Sequence of chain 58.C:
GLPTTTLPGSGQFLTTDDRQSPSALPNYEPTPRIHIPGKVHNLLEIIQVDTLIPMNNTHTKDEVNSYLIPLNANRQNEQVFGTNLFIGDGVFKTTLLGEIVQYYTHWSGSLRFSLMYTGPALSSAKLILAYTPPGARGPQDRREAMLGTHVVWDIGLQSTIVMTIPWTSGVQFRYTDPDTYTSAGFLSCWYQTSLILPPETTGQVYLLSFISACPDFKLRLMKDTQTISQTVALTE

A protein and the small-molecule ligand that binds it are described below.
Small molecule (SMILES): Cc1cc(CCCCCCCOc2ccc(C3=N[C@@H](C)CO3)cc2)on1

Sequence of chain 58.A:
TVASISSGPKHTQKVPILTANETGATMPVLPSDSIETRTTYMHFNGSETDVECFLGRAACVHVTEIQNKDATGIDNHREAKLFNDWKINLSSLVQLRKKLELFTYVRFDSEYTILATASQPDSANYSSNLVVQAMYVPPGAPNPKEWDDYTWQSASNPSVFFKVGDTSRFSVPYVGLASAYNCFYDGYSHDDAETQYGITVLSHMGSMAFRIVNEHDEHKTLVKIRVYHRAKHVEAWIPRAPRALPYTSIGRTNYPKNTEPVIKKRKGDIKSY

Binding-site contacts:
Ligand atom C4 contacts residue PHE186 of chain 58.A at 3.6 Å (hydrophobic).
Ligand atom C4 contacts residue TYR152 of chain 58.A at 3.9 Å (hydrophobic).
Ligand atom N2 contacts residue ALA24 of chain 58.C at 3.4 Å.
Ligand atom C3C contacts residue TYR128 of chain 58.A at 3.9 Å (hydrophobic).
Ligand atom C3 contacts residue PHE186 of chain 58.A at 3.8 Å (hydrophobic).
Ligand atom C31 contacts residue ALA150 of chain 58.A at 3.1 Å (hydrophobic).
Ligand atom O1B contacts residue ILE104 of chain 58.A at 3.9 Å.
Ligand atom C4A contacts residue ASN198 of chain 58.A at 3.9 Å.
Ligand atom N2 contacts residue PRO174 of chain 58.A at 3.9 Å.
Ligand atom C5C contacts residue TYR128 of chain 58.A at 3.5 Å (hydrophobic).
Ligand atom C5B contacts residue LEU106 of chain 58.A at 3.8 Å (hydrophobic).
Ligand atom O1 contacts residue VAL188 of chain 58.A at 3.8 Å.
Ligand atom C1C contacts residue TYR152 of chain 58.A at 4.0 Å (hydrophobic).
Ligand atom O1 contacts residue PHE186 of chain 58.A at 3.5 Å.
Ligand atom O1B contacts residue TYR128 of chain 58.A at 3.9 Å.
Ligand atom C7C contacts residue VAL191 of chain 58.A at 4.0 Å (hydrophobic).
Ligand atom C5C contacts residue ILE104 of chain 58.A at 3.8 Å (hydrophobic).
Ligand atom C3C contacts residue VAL188 of chain 58.A at 3.3 Å (hydrophobic).
Ligand atom C31 contacts residue PRO174 of chain 58.A at 3.4 Å (hydrophobic).
Ligand atom C5 contacts residue PHE186 of chain 58.A at 3.5 Å (hydrophobic).
Ligand atom O1 contacts residue ALA24 of chain 58.C at 3.6 Å.
Ligand atom C31 contacts residue VAL176 of chain 58.A at 3.3 Å (hydrophobic).
Ligand atom C4C contacts residue TYR152 of chain 58.A at 3.8 Å (hydrophobic).
Ligand atom C5 contacts residue TYR152 of chain 58.A at 3.8 Å (hydrophobic).
Ligand atom C6B contacts residue TYR197 of chain 58.A at 3.7 Å (hydrophobic).
Ligand atom C31 contacts residue SER175 of chain 58.A at 3.6 Å.
Ligand atom C7C contacts residue TYR128 of chain 58.A at 3.6 Å (hydrophobic).
Ligand atom C6B contacts residue LEU106 of chain 58.A at 4.0 Å (hydrophobic).
Ligand atom C4C contacts residue ILE104 of chain 58.A at 3.9 Å (hydrophobic).
Ligand atom C4 contacts residue MET224 of chain 58.A at 3.8 Å (hydrophobic).
Ligand atom C2C contacts residue TYR152 of chain 58.A at 4.0 Å (hydrophobic).
Ligand atom C3 contacts residue PRO174 of chain 58.A at 3.8 Å (hydrophobic).
Ligand atom O1 contacts residue TYR152 of chain 58.A at 3.9 Å.
Ligand atom N2 contacts residue PHE186 of chain 58.A at 3.7 Å.
Ligand atom CM1 contacts residue SER107 of chain 58.A at 3.9 Å.
Ligand atom C4B contacts residue LEU106 of chain 58.A at 4.0 Å (hydrophobic).
Ligand atom C6C contacts residue VAL191 of chain 58.A at 3.2 Å (hydrophobic).
Ligand atom C7C contacts residue TYR197 of chain 58.A at 3.8 Å (hydrophobic).
Ligand atom C2C contacts residue VAL188 of chain 58.A at 3.2 Å (hydrophobic).
Ligand atom C5B contacts residue TYR197 of chain 58.A at 3.8 Å (hydrophobic).